Binding-site contacts:
Ligand atom C2C contacts residue ILE104 of chain 31.A at 3.8 Å (hydrophobic).
Ligand atom C3B contacts residue MET224 of chain 31.A at 3.6 Å (hydrophobic).
Ligand atom CM6 contacts residue LEU25 of chain 31.C at 3.8 Å (hydrophobic).
Ligand atom C1C contacts residue TYR128 of chain 31.A at 3.5 Å (hydrophobic).
Ligand atom O1A contacts residue ALA24 of chain 31.C at 3.3 Å.
Ligand atom C2B contacts residue ILE104 of chain 31.A at 3.8 Å (hydrophobic).
Ligand atom F1 contacts residue MET224 of chain 31.A at 3.6 Å.
Ligand atom F3 contacts residue MET151 of chain 31.A at 3.7 Å.
Ligand atom F3 contacts residue SER175 of chain 31.A at 2.8 Å.
Ligand atom F1 contacts residue PHE186 of chain 31.A at 3.8 Å.
Ligand atom F1 contacts residue ALA150 of chain 31.A at 3.8 Å.
Ligand atom C5B contacts residue TYR152 of chain 31.A at 3.5 Å (hydrophobic).
Ligand atom CM3 contacts residue ASN219 of chain 31.A at 3.8 Å.
Ligand atom O1 contacts residue MET221 of chain 31.A at 3.7 Å.
Ligand atom F3 contacts residue ALA150 of chain 31.A at 2.7 Å.
Ligand atom N3A contacts residue PHE186 of chain 31.A at 3.4 Å.
Ligand atom C3 contacts residue LEU106 of chain 31.A at 3.8 Å (hydrophobic).
Ligand atom C6B contacts residue TYR152 of chain 31.A at 3.6 Å (hydrophobic).
Ligand atom C2A contacts residue TYR152 of chain 31.A at 3.7 Å (hydrophobic).
Ligand atom C4 contacts residue TYR197 of chain 31.A at 3.4 Å (hydrophobic).
Ligand atom CM4 contacts residue VAL176 of chain 31.A at 3.8 Å (hydrophobic).
Ligand atom C3C contacts residue TYR128 of chain 31.A at 3.3 Å (hydrophobic).
Ligand atom C3A contacts residue PHE186 of chain 31.A at 3.7 Å (hydrophobic).
Ligand atom C2A contacts residue PHE186 of chain 31.A at 3.5 Å (hydrophobic).
Ligand atom F3 contacts residue VAL176 of chain 31.A at 3.6 Å.
Ligand atom O1A contacts residue PRO174 of chain 31.A at 3.5 Å.
Ligand atom N3A contacts residue TYR152 of chain 31.A at 3.8 Å.
Ligand atom C1C contacts residue TYR197 of chain 31.A at 3.5 Å (hydrophobic).
Ligand atom N1A contacts residue PRO174 of chain 31.A at 3.5 Å.
Ligand atom N1A contacts residue ALA24 of chain 31.C at 3.2 Å.
Ligand atom CM4 contacts residue ALA150 of chain 31.A at 3.6 Å (hydrophobic).
Ligand atom CM6 contacts residue TYR152 of chain 31.A at 3.4 Å (hydrophobic).
Ligand atom F2 contacts residue VAL176 of chain 31.A at 2.7 Å.
Ligand atom CM2 contacts residue TYR128 of chain 31.A at 3.4 Å (hydrophobic).
Ligand atom CM2 contacts residue MET224 of chain 31.A at 3.5 Å (hydrophobic).
Ligand atom C2C contacts residue TYR128 of chain 31.A at 3.2 Å (hydrophobic).
Ligand atom F3 contacts residue PRO174 of chain 31.A at 2.9 Å.
Ligand atom CM6 contacts residue VAL188 of chain 31.A at 3.8 Å (hydrophobic).
Ligand atom F3 contacts residue TYR152 of chain 31.A at 3.6 Å.
Ligand atom CM2 contacts residue ILE104 of chain 31.A at 3.6 Å (hydrophobic).

Sequence of chain 31.C:
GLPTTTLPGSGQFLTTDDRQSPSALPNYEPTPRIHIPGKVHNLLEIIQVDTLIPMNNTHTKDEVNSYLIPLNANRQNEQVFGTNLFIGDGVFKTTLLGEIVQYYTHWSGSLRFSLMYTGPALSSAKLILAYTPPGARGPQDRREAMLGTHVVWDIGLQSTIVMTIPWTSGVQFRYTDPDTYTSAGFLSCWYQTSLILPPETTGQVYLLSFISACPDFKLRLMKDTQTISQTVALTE

Sequence of chain 32.C:
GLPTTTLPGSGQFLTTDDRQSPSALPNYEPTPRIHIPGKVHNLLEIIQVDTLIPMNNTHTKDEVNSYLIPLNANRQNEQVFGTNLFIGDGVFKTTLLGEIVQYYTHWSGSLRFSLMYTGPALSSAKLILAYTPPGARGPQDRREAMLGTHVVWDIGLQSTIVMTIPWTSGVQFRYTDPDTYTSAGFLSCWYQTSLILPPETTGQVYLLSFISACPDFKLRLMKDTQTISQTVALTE

Sequence of chain 31.A:
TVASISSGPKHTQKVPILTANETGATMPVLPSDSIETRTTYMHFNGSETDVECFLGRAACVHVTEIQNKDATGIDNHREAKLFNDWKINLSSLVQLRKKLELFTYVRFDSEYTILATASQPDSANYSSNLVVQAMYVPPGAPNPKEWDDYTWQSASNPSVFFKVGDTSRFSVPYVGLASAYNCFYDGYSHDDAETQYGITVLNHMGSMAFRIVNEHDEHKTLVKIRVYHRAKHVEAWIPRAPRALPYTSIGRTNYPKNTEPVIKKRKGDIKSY

A small-molecule ligand and the protein it binds are described below.
Small molecule (SMILES): Cc1cc(CCCOc2c(C)cc(-c3noc(C(F)(F)F)n3)cc2C)on1